Sequence of chain 2.D:
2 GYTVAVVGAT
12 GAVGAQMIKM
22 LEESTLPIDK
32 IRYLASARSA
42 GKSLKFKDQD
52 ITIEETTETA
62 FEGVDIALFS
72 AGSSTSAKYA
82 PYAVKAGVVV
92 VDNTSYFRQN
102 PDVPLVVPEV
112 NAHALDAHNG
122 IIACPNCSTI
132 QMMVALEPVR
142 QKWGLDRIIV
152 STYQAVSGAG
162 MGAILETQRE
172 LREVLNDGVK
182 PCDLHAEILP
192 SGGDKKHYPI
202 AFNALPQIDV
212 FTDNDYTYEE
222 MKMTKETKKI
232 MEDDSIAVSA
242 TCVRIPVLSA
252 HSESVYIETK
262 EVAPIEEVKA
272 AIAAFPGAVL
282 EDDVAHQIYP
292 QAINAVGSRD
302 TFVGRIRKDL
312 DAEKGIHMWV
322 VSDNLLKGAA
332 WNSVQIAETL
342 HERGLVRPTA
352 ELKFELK

A small-molecule ligand and the protein it binds are described below.
Small molecule (SMILES): N[C@H](CC=O)C(=O)O

Binding-site contacts:
Ligand atom C contacts residue GLN155 of chain 2.D at 3.7 Å.
Ligand atom OXT contacts residue ILE209 of chain 2.D at 4.4 Å.
Ligand atom C contacts residue CYS128 of chain 2.D at 4.3 Å (hydrophobic).
Ligand atom C contacts residue ALA160 of chain 2.D at 4.5 Å (hydrophobic).
Ligand atom CA contacts residue CYS128 of chain 2.D at 3.6 Å (hydrophobic).
Ligand atom O contacts residue ARG245 of chain 2.D at 2.7 Å (salt-bridge).
Ligand atom CG contacts residue NAP1 of chain 2.K at 3.3 Å.
Ligand atom C contacts residue ARG245 of chain 2.D at 3.6 Å.
Ligand atom CG contacts residue HIS252 of chain 2.D at 4.4 Å.
Ligand atom C contacts residue HIS252 of chain 2.D at 4.1 Å.
Ligand atom OXT contacts residue ARG245 of chain 2.D at 3.0 Å (salt-bridge).
Ligand atom OXT contacts residue GLU220 of chain 2.D at 4.0 Å.
Ligand atom CG contacts residue CYS128 of chain 2.D at 1.6 Å (hydrophobic).
Ligand atom N contacts residue CYS128 of chain 2.D at 3.9 Å.
Ligand atom CB contacts residue GLY159 of chain 2.D at 3.6 Å.
Ligand atom O contacts residue GLU220 of chain 2.D at 4.2 Å.
Ligand atom N contacts residue GLU220 of chain 2.D at 2.7 Å (salt-bridge).
Ligand atom OXT contacts residue CYS128 of chain 2.D at 4.0 Å.
Ligand atom O contacts residue GLY159 of chain 2.D at 3.3 Å (h-bond).
Ligand atom CA contacts residue ASN127 of chain 2.D at 4.4 Å.
Ligand atom OXT contacts residue GLN155 of chain 2.D at 2.9 Å (h-bond).
Ligand atom CB contacts residue CYS128 of chain 2.D at 2.5 Å (hydrophobic).
Ligand atom CB contacts residue NAP1 of chain 2.K at 3.6 Å.
Ligand atom N contacts residue ASN127 of chain 2.D at 3.1 Å (h-bond).
Ligand atom C contacts residue GLU220 of chain 2.D at 4.0 Å.
Ligand atom OD2 contacts residue NAP1 of chain 2.K at 3.1 Å.
Ligand atom O contacts residue ILE209 of chain 2.D at 3.6 Å.
Ligand atom CG contacts residue ASN127 of chain 2.D at 3.8 Å.
Ligand atom CB contacts residue HIS252 of chain 2.D at 4.0 Å.
Ligand atom OD2 contacts residue CYS128 of chain 2.D at 2.6 Å (h-bond).
Ligand atom CA contacts residue GLY159 of chain 2.D at 3.4 Å.
Ligand atom C contacts residue GLY159 of chain 2.D at 3.4 Å.
Ligand atom OD2 contacts residue ASN127 of chain 2.D at 3.4 Å (h-bond).
Ligand atom OXT contacts residue HIS252 of chain 2.D at 3.0 Å (h-bond).
Ligand atom CA contacts residue GLU220 of chain 2.D at 3.9 Å.
Ligand atom OXT contacts residue GLY159 of chain 2.D at 3.8 Å.
Ligand atom N contacts residue GLN155 of chain 2.D at 4.4 Å.
Ligand atom O contacts residue GLN155 of chain 2.D at 4.3 Å.
Ligand atom C contacts residue ILE209 of chain 2.D at 4.2 Å (hydrophobic).
Ligand atom O contacts residue ALA160 of chain 2.D at 4.1 Å.